Binding-site contacts:
Ligand atom O3 contacts residue TRP63 of chain 1.A at 3.0 Å (h-bond).
Ligand atom C1 contacts residue TRP231 of chain 1.A at 3.6 Å (hydrophobic).
Ligand atom O2 contacts residue ASP66 of chain 1.A at 2.7 Å (salt-bridge).
Ligand atom C1 contacts residue TYR156 of chain 1.A at 3.6 Å (hydrophobic).
Ligand atom O5 contacts residue TRP341 of chain 1.A at 3.2 Å.
Ligand atom O6 contacts residue GLU154 of chain 1.A at 2.7 Å (salt-bridge).
Ligand atom O2 contacts residue GLU45 of chain 1.A at 2.5 Å (salt-bridge).
Ligand atom O4 contacts residue GLU45 of chain 1.A at 3.6 Å (salt-bridge).
Ligand atom O2 contacts residue TRP231 of chain 1.A at 3.6 Å.
Ligand atom C1 contacts residue TRP341 of chain 1.A at 3.6 Å (hydrophobic).
Ligand atom C2 contacts residue GLU112 of chain 1.A at 3.6 Å.
Ligand atom O2 contacts residue ARG67 of chain 1.A at 2.8 Å (salt-bridge).
Ligand atom C3 contacts residue TRP63 of chain 1.A at 3.6 Å (hydrophobic).
Ligand atom O6 contacts residue PRO155 of chain 1.A at 3.3 Å.
Ligand atom O6 contacts residue ARG345 of chain 1.A at 3.2 Å.
Ligand atom O3 contacts residue ALA64 of chain 1.A at 3.4 Å.
Ligand atom C2 contacts residue GLU45 of chain 1.A at 3.4 Å.
Ligand atom O5 contacts residue TYR156 of chain 1.A at 3.2 Å.
Ligand atom O3 contacts residue ASP66 of chain 1.A at 2.5 Å (salt-bridge).
Ligand atom C6 contacts residue ARG345 of chain 1.A at 3.6 Å.
Ligand atom O1 contacts residue ASP15 of chain 1.A at 2.8 Å (salt-bridge).
Ligand atom O3 contacts residue LYS43 of chain 1.A at 3.4 Å (salt-bridge).
Ligand atom O3 contacts residue GLU45 of chain 1.A at 2.6 Å (salt-bridge).
Ligand atom O2 contacts residue LYS16 of chain 1.A at 3.0 Å (salt-bridge).
Ligand atom C2 contacts residue ASP66 of chain 1.A at 3.4 Å.
Ligand atom O5 contacts residue TYR342 of chain 1.A at 3.3 Å.
Ligand atom O2 contacts residue ALA64 of chain 1.A at 3.2 Å.
Ligand atom C1 contacts residue GLU46 of chain 1.A at 3.3 Å.
Ligand atom C3 contacts residue GLU45 of chain 1.A at 3.4 Å.
Ligand atom O1 contacts residue LYS16 of chain 1.A at 3.2 Å (salt-bridge).
Ligand atom O3 contacts residue TYR342 of chain 1.A at 3.5 Å (h-bond).
Ligand atom O6 contacts residue TYR156 of chain 1.A at 3.2 Å (h-bond).
Ligand atom C3 contacts residue ASP66 of chain 1.A at 3.5 Å.
Ligand atom C6 contacts residue GLU154 of chain 1.A at 3.5 Å.
Ligand atom C1 contacts residue ASP15 of chain 1.A at 3.4 Å.
Ligand atom C1 contacts residue GLU45 of chain 1.A at 3.5 Å.
Ligand atom O5 contacts residue GLU46 of chain 1.A at 3.3 Å (salt-bridge).
Ligand atom O2 contacts residue GLU112 of chain 1.A at 2.6 Å (salt-bridge).
Ligand atom O2 contacts residue TRP63 of chain 1.A at 3.5 Å (h-bond).
Ligand atom O3 contacts residue ARG67 of chain 1.A at 2.9 Å (salt-bridge).

Sequence of chain 1.A:
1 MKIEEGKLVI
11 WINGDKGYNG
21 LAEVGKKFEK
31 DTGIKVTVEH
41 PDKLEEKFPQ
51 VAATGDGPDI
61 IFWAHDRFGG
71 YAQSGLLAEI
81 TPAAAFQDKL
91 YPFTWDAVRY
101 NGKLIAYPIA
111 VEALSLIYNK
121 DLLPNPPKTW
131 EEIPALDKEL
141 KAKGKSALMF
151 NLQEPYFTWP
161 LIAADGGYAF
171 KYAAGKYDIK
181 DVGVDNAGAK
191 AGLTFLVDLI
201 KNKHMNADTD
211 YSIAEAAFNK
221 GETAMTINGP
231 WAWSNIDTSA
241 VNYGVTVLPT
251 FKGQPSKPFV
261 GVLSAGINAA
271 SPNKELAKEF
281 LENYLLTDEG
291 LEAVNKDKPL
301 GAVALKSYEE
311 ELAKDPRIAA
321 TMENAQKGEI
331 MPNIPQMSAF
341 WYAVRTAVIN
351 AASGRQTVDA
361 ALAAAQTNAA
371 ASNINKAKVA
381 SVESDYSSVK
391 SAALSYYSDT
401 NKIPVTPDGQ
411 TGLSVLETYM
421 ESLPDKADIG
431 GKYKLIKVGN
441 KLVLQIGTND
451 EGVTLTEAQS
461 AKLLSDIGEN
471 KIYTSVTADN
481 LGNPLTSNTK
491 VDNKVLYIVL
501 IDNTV

The small molecule below binds the protein below.
Small molecule (SMILES): OC[C@H]1O[C@H](O[C@H]2[C@H](O)[C@@H](O)[C@@H](O[C@H]3[C@H](O)[C@@H](O)[C@@H](O[C@H]4[C@H](O)[C@@H](O)[C@@H](O)O[C@@H]4CO)O[C@@H]3CO)O[C@@H]2CO)[C@H](O)[C@@H](O)[C@@H]1O